This protein binds this small molecule.
Small molecule (SMILES): CC(=O)N[C@@H]1[C@@H](O)[C@H](O)[C@@H](CO)O[C@H]1O

Binding-site contacts:
Ligand atom C7 contacts residue GLN362 of chain 1.E at 3.8 Å.
Ligand atom O7 contacts residue ASN486 of chain 1.E at 3.6 Å (h-bond).
Ligand atom O6 contacts residue ASN501 of chain 1.E at 4.2 Å.
Ligand atom C3 contacts residue ASN486 of chain 1.E at 3.8 Å.
Ligand atom C6 contacts residue ASN503 of chain 1.E at 4.4 Å.
Ligand atom C8 contacts residue GLN362 of chain 1.E at 4.3 Å.
Ligand atom C1 contacts residue ASN501 of chain 1.E at 4.0 Å.
Ligand atom O7 contacts residue GLN362 of chain 1.E at 3.0 Å (h-bond).
Ligand atom C2 contacts residue ASN486 of chain 1.E at 2.4 Å.
Ligand atom C4 contacts residue ASN486 of chain 1.E at 4.2 Å.
Ligand atom C8 contacts residue THR488 of chain 1.E at 4.0 Å.
Ligand atom C7 contacts residue ASN486 of chain 1.E at 3.5 Å.
Ligand atom O6 contacts residue ASN503 of chain 1.E at 3.2 Å (h-bond).
Ligand atom N2 contacts residue ASN486 of chain 1.E at 2.9 Å (h-bond).
Ligand atom C5 contacts residue ASN501 of chain 1.E at 4.2 Å.
Ligand atom C1 contacts residue ASN486 of chain 1.E at 1.4 Å.
Ligand atom C5 contacts residue ASN486 of chain 1.E at 3.7 Å.
Ligand atom O5 contacts residue ASN501 of chain 1.E at 3.9 Å.
Ligand atom O5 contacts residue ASN486 of chain 1.E at 2.4 Å (h-bond).

Sequence of chain 1.E:
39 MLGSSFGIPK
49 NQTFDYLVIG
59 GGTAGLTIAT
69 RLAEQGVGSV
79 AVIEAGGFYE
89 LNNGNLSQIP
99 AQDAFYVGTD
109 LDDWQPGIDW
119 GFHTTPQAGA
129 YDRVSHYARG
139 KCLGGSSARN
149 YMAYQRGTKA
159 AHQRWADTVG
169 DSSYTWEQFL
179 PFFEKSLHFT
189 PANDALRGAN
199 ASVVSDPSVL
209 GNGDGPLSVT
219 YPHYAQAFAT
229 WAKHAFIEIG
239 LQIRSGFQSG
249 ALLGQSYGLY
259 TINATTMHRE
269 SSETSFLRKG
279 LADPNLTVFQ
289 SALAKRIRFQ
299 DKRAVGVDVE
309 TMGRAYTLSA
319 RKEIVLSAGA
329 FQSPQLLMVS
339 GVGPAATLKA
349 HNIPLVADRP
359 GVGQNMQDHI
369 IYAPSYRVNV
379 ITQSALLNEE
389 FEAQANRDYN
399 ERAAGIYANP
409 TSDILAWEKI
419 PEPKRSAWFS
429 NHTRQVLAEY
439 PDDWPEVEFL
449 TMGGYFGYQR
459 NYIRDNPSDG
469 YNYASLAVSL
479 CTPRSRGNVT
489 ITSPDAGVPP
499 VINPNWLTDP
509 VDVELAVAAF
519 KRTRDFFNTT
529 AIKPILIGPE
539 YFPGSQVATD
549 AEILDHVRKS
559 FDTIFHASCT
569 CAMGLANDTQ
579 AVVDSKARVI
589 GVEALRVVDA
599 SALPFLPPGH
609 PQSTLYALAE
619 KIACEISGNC